A small-molecule ligand and the protein it binds are described below.
Small molecule (SMILES): CC[C@H](C)[C@H](NC(=O)[C@@H](NC(=O)[C@H](CS)NC(=O)[C@H](CCCCN)NC(=O)[C@@H](N)[C@@H](C)O)C(C)C)C(=O)N[C@@H](CC(C)C)C(=O)O

Binding-site contacts:
Ligand atom N contacts residue LYS311 of chain 1.H at 3.9 Å.
Ligand atom SG contacts residue ASP269 of chain 1.H at 3.4 Å (salt-bridge).
Ligand atom O contacts residue TYR166 of chain 1.G at 3.5 Å.
Ligand atom O contacts residue LYS311 of chain 1.H at 3.2 Å.
Ligand atom N contacts residue TRP312 of chain 1.H at 4.0 Å.
Ligand atom SG contacts residue GER1 of chain 1.UA at 1.8 Å.
Ligand atom CA contacts residue ARG173 of chain 1.H at 3.8 Å.
Ligand atom O contacts residue GER1 of chain 1.UA at 4.0 Å.
Ligand atom CA contacts residue GER1 of chain 1.UA at 3.8 Å.
Ligand atom SG contacts residue ZN1 of chain 1.GA at 2.8 Å.
Ligand atom CG1 contacts residue LYS164 of chain 1.G at 3.6 Å.
Ligand atom CG2 contacts residue GER1 of chain 1.UA at 3.6 Å.
Ligand atom C contacts residue LYS311 of chain 1.H at 3.9 Å.
Ligand atom SG contacts residue HIS321 of chain 1.H at 3.6 Å.
Ligand atom CA contacts residue TYR166 of chain 1.G at 4.0 Å (hydrophobic).
Ligand atom C contacts residue TYR166 of chain 1.G at 3.5 Å (hydrophobic).
Ligand atom N contacts residue TYR166 of chain 1.G at 3.9 Å.
Ligand atom SG contacts residue LYS311 of chain 1.H at 3.8 Å.
Ligand atom C contacts residue TYR166 of chain 1.G at 3.8 Å (hydrophobic).
Ligand atom CG2 contacts residue LYS164 of chain 1.G at 3.9 Å.
Ligand atom C contacts residue ARG173 of chain 1.H at 3.7 Å.
Ligand atom O contacts residue GER1 of chain 1.UA at 3.5 Å.
Ligand atom O contacts residue TYR166 of chain 1.G at 3.7 Å.
Ligand atom O contacts residue GLN167 of chain 1.G at 3.0 Å (h-bond).
Ligand atom CD1 contacts residue THR49 of chain 1.H at 4.0 Å.
Ligand atom CD2 contacts residue ARG173 of chain 1.H at 4.0 Å.
Ligand atom O contacts residue TYR166 of chain 1.G at 4.1 Å.
Ligand atom CD1 contacts residue MET124 of chain 1.H at 3.8 Å (hydrophobic).
Ligand atom CB contacts residue GER1 of chain 1.UA at 2.8 Å.
Ligand atom NZ contacts residue SER42 of chain 1.H at 3.6 Å.
Ligand atom CD1 contacts residue GER1 of chain 1.UA at 3.8 Å.
Ligand atom CD2 contacts residue PHE174 of chain 1.H at 4.0 Å (hydrophobic).
Ligand atom CG1 contacts residue TYR166 of chain 1.G at 4.0 Å (hydrophobic).
Ligand atom O contacts residue ARG173 of chain 1.H at 2.8 Å (salt-bridge).
Ligand atom CD1 contacts residue LEU320 of chain 1.H at 3.8 Å (hydrophobic).
Ligand atom CD2 contacts residue ALA123 of chain 1.H at 4.0 Å (hydrophobic).
Ligand atom CG2 contacts residue LEU320 of chain 1.H at 3.9 Å (hydrophobic).
Ligand atom OXT contacts residue TYR166 of chain 1.G at 3.7 Å.
Ligand atom CB contacts residue ZN1 of chain 1.GA at 4.0 Å.
Ligand atom CB contacts residue LYS164 of chain 1.G at 3.7 Å.

Sequence of chain 1.G:
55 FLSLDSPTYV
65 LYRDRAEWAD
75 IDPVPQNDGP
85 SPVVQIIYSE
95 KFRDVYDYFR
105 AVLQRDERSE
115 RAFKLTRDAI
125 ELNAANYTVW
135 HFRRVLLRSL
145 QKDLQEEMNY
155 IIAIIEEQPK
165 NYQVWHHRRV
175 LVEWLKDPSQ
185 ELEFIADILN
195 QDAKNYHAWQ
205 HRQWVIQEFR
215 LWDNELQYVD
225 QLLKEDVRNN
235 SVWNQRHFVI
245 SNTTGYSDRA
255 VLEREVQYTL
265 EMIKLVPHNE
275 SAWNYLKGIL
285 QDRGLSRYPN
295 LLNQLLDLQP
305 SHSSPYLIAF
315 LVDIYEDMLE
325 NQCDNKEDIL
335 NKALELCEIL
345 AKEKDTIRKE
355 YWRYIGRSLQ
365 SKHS

Sequence of chain 1.H:
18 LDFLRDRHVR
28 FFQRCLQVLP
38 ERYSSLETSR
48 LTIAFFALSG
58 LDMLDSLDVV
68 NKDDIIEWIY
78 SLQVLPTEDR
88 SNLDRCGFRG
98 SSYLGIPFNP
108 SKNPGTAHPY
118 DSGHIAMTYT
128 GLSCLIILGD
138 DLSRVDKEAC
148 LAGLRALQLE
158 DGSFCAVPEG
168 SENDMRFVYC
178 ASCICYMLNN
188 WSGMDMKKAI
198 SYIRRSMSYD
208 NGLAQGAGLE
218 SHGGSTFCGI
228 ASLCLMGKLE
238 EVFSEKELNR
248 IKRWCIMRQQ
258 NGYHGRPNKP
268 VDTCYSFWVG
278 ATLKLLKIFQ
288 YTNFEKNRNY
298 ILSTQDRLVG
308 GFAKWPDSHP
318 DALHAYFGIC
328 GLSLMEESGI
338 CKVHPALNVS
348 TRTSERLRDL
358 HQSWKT